The protein below binds the small molecule below.
Small molecule (SMILES): CC(=O)N[C@@H]1[C@@H](O)[C@H](O)[C@@H](CO)O[C@H]1O

Sequence of chain 1.A:
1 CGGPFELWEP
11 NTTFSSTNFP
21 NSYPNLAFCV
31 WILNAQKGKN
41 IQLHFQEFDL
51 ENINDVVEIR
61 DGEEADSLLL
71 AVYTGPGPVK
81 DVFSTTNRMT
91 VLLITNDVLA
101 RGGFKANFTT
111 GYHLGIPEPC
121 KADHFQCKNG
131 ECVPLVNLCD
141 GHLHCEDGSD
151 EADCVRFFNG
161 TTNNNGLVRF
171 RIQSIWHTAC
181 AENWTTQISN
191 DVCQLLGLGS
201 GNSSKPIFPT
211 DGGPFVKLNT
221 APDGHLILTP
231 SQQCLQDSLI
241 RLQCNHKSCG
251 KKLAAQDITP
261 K

Binding-site contacts:
Ligand atom C5 contacts residue ASN183 of chain 1.A at 3.7 Å.
Ligand atom C7 contacts residue ASN183 of chain 1.A at 3.5 Å.
Ligand atom O5 contacts residue ASN183 of chain 1.A at 2.4 Å (h-bond).
Ligand atom C1 contacts residue GLU182 of chain 1.A at 4.3 Å.
Ligand atom N2 contacts residue ASN183 of chain 1.A at 3.0 Å (h-bond).
Ligand atom N2 contacts residue GLU182 of chain 1.A at 2.8 Å (salt-bridge).
Ligand atom C2 contacts residue ASN183 of chain 1.A at 2.5 Å.
Ligand atom O7 contacts residue ASN183 of chain 1.A at 4.1 Å.
Ligand atom O5 contacts residue ASN219 of chain 1.A at 4.4 Å.
Ligand atom O7 contacts residue GLU182 of chain 1.A at 2.9 Å (salt-bridge).
Ligand atom O3 contacts residue GLU182 of chain 1.A at 4.0 Å.
Ligand atom C8 contacts residue GLU182 of chain 1.A at 4.4 Å.
Ligand atom C3 contacts residue ASN183 of chain 1.A at 3.8 Å.
Ligand atom C2 contacts residue GLU182 of chain 1.A at 3.6 Å.
Ligand atom C4 contacts residue ASN183 of chain 1.A at 4.2 Å.
Ligand atom C8 contacts residue ASN183 of chain 1.A at 3.3 Å.
Ligand atom C7 contacts residue GLU182 of chain 1.A at 3.1 Å.
Ligand atom C1 contacts residue ASN183 of chain 1.A at 1.4 Å.